Binding-site contacts:
Ligand atom O2G contacts residue GLN106 of chain 2.A at 3.1 Å (h-bond).
Ligand atom O2B contacts residue MG1 of chain 2.E at 2.3 Å.
Ligand atom O3A contacts residue GLY76 of chain 2.A at 3.2 Å (h-bond).
Ligand atom O4' contacts residue TRP14 of chain 2.A at 3.8 Å.
Ligand atom O3A contacts residue SER75 of chain 2.A at 3.8 Å.
Ligand atom O2B contacts residue LYS77 of chain 2.A at 3.7 Å.
Ligand atom O3A contacts residue GLY74 of chain 2.A at 3.6 Å.
Ligand atom O2A contacts residue THR78 of chain 2.A at 3.6 Å.
Ligand atom O2G contacts residue MG1 of chain 2.E at 2.2 Å.
Ligand atom N3B contacts residue GLY74 of chain 2.A at 3.1 Å (h-bond).
Ligand atom O1A contacts residue THR78 of chain 2.A at 3.7 Å.
Ligand atom C1' contacts residue TRP14 of chain 2.A at 3.6 Å (hydrophobic).
Ligand atom C3' contacts residue GLY74 of chain 2.A at 3.5 Å.
Ligand atom O1B contacts residue GLY74 of chain 2.A at 3.5 Å (h-bond).
Ligand atom C5' contacts residue SER79 of chain 2.A at 3.8 Å.
Ligand atom PB contacts residue GLY76 of chain 2.A at 3.8 Å.
Ligand atom C2 contacts residue PHE43 of chain 2.A at 3.6 Å (hydrophobic).
Ligand atom O1G contacts residue LYS77 of chain 2.A at 2.7 Å (salt-bridge).
Ligand atom O2B contacts residue THR78 of chain 2.A at 2.8 Å (h-bond).
Ligand atom O1G contacts residue GLY74 of chain 2.A at 3.2 Å (h-bond).
Ligand atom O4' contacts residue LEU22 of chain 2.A at 3.7 Å.
Ligand atom O1G contacts residue THR73 of chain 2.A at 3.2 Å.
Ligand atom PB contacts residue MG1 of chain 2.E at 3.5 Å.
Ligand atom PG contacts residue LYS77 of chain 2.A at 3.8 Å.
Ligand atom O1B contacts residue GLY76 of chain 2.A at 3.1 Å (h-bond).
Ligand atom PG contacts residue GLY74 of chain 2.A at 3.6 Å.
Ligand atom O3' contacts residue GLY74 of chain 2.A at 2.7 Å (h-bond).
Ligand atom PG contacts residue MG1 of chain 2.E at 3.5 Å.
Ligand atom PB contacts residue LYS77 of chain 2.A at 3.8 Å.
Ligand atom O2A contacts residue SER79 of chain 2.A at 2.6 Å (h-bond).
Ligand atom C8 contacts residue LEU22 of chain 2.A at 3.7 Å (hydrophobic).
Ligand atom O2' contacts residue TRP14 of chain 2.A at 3.7 Å.
Ligand atom O2A contacts residue GLY76 of chain 2.A at 3.4 Å.
Ligand atom PB contacts residue GLY74 of chain 2.A at 3.8 Å.
Ligand atom N3B contacts residue MG1 of chain 2.E at 3.7 Å.
Ligand atom O2' contacts residue MET111 of chain 3.B at 2.8 Å.
Ligand atom N3 contacts residue PHE43 of chain 2.A at 3.4 Å.
Ligand atom O1B contacts residue SER75 of chain 2.A at 3.0 Å (h-bond).
Ligand atom C4 contacts residue PHE43 of chain 2.A at 3.6 Å (hydrophobic).
Ligand atom O1B contacts residue LYS77 of chain 2.A at 2.8 Å (salt-bridge).

A small-molecule ligand and the protein it binds are described below.
Small molecule (SMILES): Nc1ncnc2c1ncn2[C@@H]1O[C@H](CO[P](=O)(O)O[P](=O)(O)NP(=O)(O)O)[C@@H](O)[C@H]1O

Sequence of chain 2.A:
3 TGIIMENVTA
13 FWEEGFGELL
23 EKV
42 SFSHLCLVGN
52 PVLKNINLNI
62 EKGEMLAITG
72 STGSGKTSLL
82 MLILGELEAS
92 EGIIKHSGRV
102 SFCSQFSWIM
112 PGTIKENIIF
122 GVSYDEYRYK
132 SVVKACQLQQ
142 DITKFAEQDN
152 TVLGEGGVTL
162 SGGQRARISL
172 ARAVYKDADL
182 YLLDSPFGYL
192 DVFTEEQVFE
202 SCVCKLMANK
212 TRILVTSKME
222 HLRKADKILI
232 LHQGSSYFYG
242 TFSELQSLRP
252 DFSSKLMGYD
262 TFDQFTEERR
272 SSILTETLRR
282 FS

Sequence of chain 3.B:
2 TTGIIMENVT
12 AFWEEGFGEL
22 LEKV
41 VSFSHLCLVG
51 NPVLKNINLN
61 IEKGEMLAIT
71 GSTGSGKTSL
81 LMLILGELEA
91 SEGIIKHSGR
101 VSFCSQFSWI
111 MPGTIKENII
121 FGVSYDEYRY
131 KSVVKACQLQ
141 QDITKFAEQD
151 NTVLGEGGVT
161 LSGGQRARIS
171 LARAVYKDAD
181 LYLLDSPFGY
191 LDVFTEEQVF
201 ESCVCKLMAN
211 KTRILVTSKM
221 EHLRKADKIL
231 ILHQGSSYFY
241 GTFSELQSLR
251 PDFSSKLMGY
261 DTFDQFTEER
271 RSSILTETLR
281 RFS